Sequence of chain 1.E:
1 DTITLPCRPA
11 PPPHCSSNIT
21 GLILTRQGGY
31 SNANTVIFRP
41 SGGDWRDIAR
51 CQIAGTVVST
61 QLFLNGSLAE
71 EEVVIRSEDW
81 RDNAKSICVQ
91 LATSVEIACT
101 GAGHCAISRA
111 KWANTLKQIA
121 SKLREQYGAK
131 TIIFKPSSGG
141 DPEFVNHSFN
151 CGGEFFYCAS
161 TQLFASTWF

Binding-site contacts:
Ligand atom C7 contacts residue NAG1 of chain 1.J at 4.4 Å.
Ligand atom C8 contacts residue SER17 of chain 1.E at 3.5 Å.
Ligand atom C7 contacts residue SER17 of chain 1.E at 4.1 Å.
Ligand atom C2 contacts residue ASN18 of chain 1.E at 2.5 Å.
Ligand atom C1 contacts residue ASN18 of chain 1.E at 1.4 Å.
Ligand atom N2 contacts residue ASN18 of chain 1.E at 3.0 Å (h-bond).
Ligand atom C7 contacts residue SER16 of chain 1.E at 4.1 Å.
Ligand atom O5 contacts residue ASN18 of chain 1.E at 2.3 Å (h-bond).
Ligand atom C8 contacts residue ASN18 of chain 1.E at 4.3 Å.
Ligand atom C1 contacts residue SER94 of chain 1.E at 4.4 Å.
Ligand atom C5 contacts residue ASN18 of chain 1.E at 3.6 Å.
Ligand atom O7 contacts residue NAG1 of chain 1.J at 3.3 Å.
Ligand atom O7 contacts residue ASN18 of chain 1.E at 4.4 Å.
Ligand atom O5 contacts residue SER94 of chain 1.E at 4.5 Å.
Ligand atom C4 contacts residue ASN18 of chain 1.E at 4.2 Å.
Ligand atom C7 contacts residue ASN18 of chain 1.E at 3.9 Å.
Ligand atom C3 contacts residue ASN18 of chain 1.E at 3.8 Å.
Ligand atom O7 contacts residue SER16 of chain 1.E at 3.9 Å.
Ligand atom C8 contacts residue SER16 of chain 1.E at 3.4 Å.

The small molecule below binds the protein below.
Small molecule (SMILES): CC(=O)N[C@@H]1[C@@H](O)[C@H](O)[C@@H](CO)O[C@H]1O